Sequence of chain 4.A:
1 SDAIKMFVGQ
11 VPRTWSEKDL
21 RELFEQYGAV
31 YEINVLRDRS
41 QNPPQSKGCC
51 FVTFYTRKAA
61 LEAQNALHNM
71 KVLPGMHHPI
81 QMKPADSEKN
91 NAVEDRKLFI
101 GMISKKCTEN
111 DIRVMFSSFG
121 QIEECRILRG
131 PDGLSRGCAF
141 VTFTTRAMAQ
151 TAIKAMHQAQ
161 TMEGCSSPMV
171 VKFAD

A protein and the small-molecule ligand that binds it are described below.
Small molecule (SMILES): Nc1nc(=O)c2ncn([C@@H]3O[C@H](CO[P](=O)(O)O[C@H]4[C@@H](O)[C@H](n5ccc(=O)[nH]c5=O)O[C@@H]4CO[P](=O)(O)O[C@H]4[C@@H](O)[C@H](n5cnc6c(=O)nc(N)[nH]c65)O[C@@H]4CO[P](=O)(O)O[C@H]4[C@@H](O)[C@H](n5ccc(=O)[nH]c5=O)O[C@@H]4CO[P](=O)(O)O[C@H]4[C@@H](O)[C@H](n5ccc(=O)[nH]c5=O)O[C@@H]4COP(=O)=O)[C@@H](O[P](=O)(O)OC[C@H]4O[C@@H](n5ccc(=O)[nH]c5=O)[C@H](O)[C@@H]4OP(=O)(O)O)[C@H]3O)c2[nH]1

Sequence of chain 1.A:
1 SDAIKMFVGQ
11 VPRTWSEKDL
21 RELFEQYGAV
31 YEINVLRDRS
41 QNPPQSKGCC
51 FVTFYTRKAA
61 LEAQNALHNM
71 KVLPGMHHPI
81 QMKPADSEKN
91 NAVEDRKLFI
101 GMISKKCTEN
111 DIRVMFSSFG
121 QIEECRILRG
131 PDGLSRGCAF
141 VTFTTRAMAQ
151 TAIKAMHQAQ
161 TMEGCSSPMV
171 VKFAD

Sequence of chain 2.A:
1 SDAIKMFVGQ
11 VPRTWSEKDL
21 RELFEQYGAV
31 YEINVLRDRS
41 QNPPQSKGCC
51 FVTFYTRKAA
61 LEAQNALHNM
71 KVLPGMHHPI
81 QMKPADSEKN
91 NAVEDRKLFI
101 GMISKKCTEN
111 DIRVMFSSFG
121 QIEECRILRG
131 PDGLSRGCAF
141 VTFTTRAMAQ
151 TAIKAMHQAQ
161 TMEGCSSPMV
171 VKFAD

Binding-site contacts:
Ligand atom O2 contacts residue GLU124 of chain 4.A at 3.3 Å (salt-bridge).
Ligand atom C2 contacts residue GLU124 of chain 1.A at 3.3 Å.
Ligand atom N3 contacts residue U12 of chain 4.B at 3.4 Å (h-bond).
Ligand atom O4' contacts residue PHE99 of chain 1.A at 3.3 Å.
Ligand atom N3 contacts residue ASP175 of chain 1.A at 3.4 Å (salt-bridge).
Ligand atom O2' contacts residue G11 of chain 4.B at 3.4 Å (h-bond).
Ligand atom O4 contacts residue LYS172 of chain 1.A at 3.0 Å (salt-bridge).
Ligand atom O2 contacts residue GLN158 of chain 2.A at 2.9 Å (h-bond).
Ligand atom C5 contacts residue SER167 of chain 1.A at 3.3 Å.
Ligand atom N2 contacts residue GLU124 of chain 1.A at 2.8 Å (salt-bridge).
Ligand atom O2' contacts residue U8 of chain 2.B at 3.5 Å (h-bond).
Ligand atom OP2 contacts residue LYS83 of chain 4.A at 3.5 Å.
Ligand atom O4' contacts residue G11 of chain 4.B at 3.4 Å (h-bond).
Ligand atom O4' contacts residue PHE7 of chain 4.A at 3.5 Å.
Ligand atom N3 contacts residue U8 of chain 2.B at 3.5 Å (h-bond).
Ligand atom O6 contacts residue U12 of chain 4.B at 3.1 Å (h-bond).
Ligand atom O2 contacts residue ASP175 of chain 1.A at 2.9 Å (salt-bridge).
Ligand atom C4' contacts residue LEU128 of chain 1.A at 3.4 Å (hydrophobic).
Ligand atom O6 contacts residue LYS97 of chain 1.A at 2.6 Å (salt-bridge).
Ligand atom C5' contacts residue G11 of chain 4.B at 2.9 Å.
Ligand atom C2 contacts residue G11 of chain 4.B at 3.3 Å.
Ligand atom O2' contacts residue CYS138 of chain 1.A at 3.5 Å (h-bond).
Ligand atom C8 contacts residue PHE140 of chain 1.A at 3.4 Å (hydrophobic).
Ligand atom N3 contacts residue GLN158 of chain 2.A at 2.8 Å (h-bond).
Ligand atom N1 contacts residue U12 of chain 4.B at 3.2 Å (h-bond).
Ligand atom O2 contacts residue G11 of chain 4.B at 3.2 Å (h-bond).
Ligand atom O6 contacts residue GLY101 of chain 1.A at 3.2 Å.
Ligand atom O4 contacts residue ASP86 of chain 4.A at 3.0 Å (salt-bridge).
Ligand atom O2' contacts residue U12 of chain 4.B at 2.9 Å.
Ligand atom C2 contacts residue ASP175 of chain 1.A at 3.4 Å.
Ligand atom N7 contacts residue MET102 of chain 1.A at 3.1 Å (h-bond).
Ligand atom C6 contacts residue U12 of chain 4.B at 3.1 Å.
Ligand atom C4 contacts residue ASP86 of chain 4.A at 3.4 Å.
Ligand atom N1 contacts residue GLU124 of chain 1.A at 2.9 Å (salt-bridge).
Ligand atom N3 contacts residue G11 of chain 4.B at 3.1 Å.
Ligand atom N7 contacts residue LYS97 of chain 1.A at 3.4 Å.
Ligand atom O5' contacts residue G11 of chain 4.B at 3.0 Å (h-bond).
Ligand atom N2 contacts residue ARG126 of chain 1.A at 2.9 Å.
Ligand atom OP1 contacts residue SER166 of chain 1.A at 2.7 Å (h-bond).
Ligand atom O4 contacts residue LYS97 of chain 4.A at 3.1 Å (salt-bridge).